Binding-site contacts:
Ligand atom C17 contacts residue LEU87 of chain 1.A at 3.8 Å (hydrophobic).
Ligand atom C3 contacts residue LYS63 of chain 1.A at 3.5 Å.
Ligand atom F19 contacts residue HIS166 of chain 1.A at 3.2 Å.
Ligand atom O9 contacts residue ALA185 of chain 1.A at 3.2 Å.
Ligand atom C11 contacts residue ASP186 of chain 1.A at 3.6 Å.
Ligand atom C15 contacts residue ASP186 of chain 1.A at 3.5 Å.
Ligand atom F20 contacts residue ILE93 of chain 1.A at 3.5 Å.
Ligand atom C6 contacts residue ILE93 of chain 1.A at 3.4 Å (hydrophobic).
Ligand atom C6 contacts residue PHE187 of chain 1.A at 3.8 Å (hydrophobic).
Ligand atom C23 contacts residue LEU175 of chain 1.A at 3.8 Å (hydrophobic).
Ligand atom O9 contacts residue ILE93 of chain 1.A at 3.9 Å.
Ligand atom C11 contacts residue GLU80 of chain 1.A at 3.6 Å.
Ligand atom C7 contacts residue THR109 of chain 1.A at 3.8 Å.
Ligand atom N10 contacts residue ASP186 of chain 1.A at 3.5 Å (salt-bridge).
Ligand atom C8 contacts residue ASP186 of chain 1.A at 3.5 Å.
Ligand atom C25 contacts residue LEU24 of chain 1.A at 3.8 Å (hydrophobic).
Ligand atom N24 contacts residue MET112 of chain 1.A at 3.1 Å (h-bond).
Ligand atom C5 contacts residue ILE93 of chain 1.A at 3.8 Å (hydrophobic).
Ligand atom C14 contacts residue ASP186 of chain 1.A at 3.7 Å.
Ligand atom F18 contacts residue PHE164 of chain 1.A at 3.6 Å.
Ligand atom C7 contacts residue PHE187 of chain 1.A at 3.7 Å (hydrophobic).
Ligand atom N28 contacts residue MET112 of chain 1.A at 2.8 Å (h-bond).
Ligand atom C2 contacts residue GLU80 of chain 1.A at 3.5 Å.
Ligand atom C26 contacts residue LEU24 of chain 1.A at 3.8 Å (hydrophobic).
Ligand atom F19 contacts residue ALA185 of chain 1.A at 3.2 Å.
Ligand atom N10 contacts residue GLU80 of chain 1.A at 3.0 Å (salt-bridge).
Ligand atom C2 contacts residue MET84 of chain 1.A at 3.7 Å (hydrophobic).
Ligand atom N10 contacts residue MET84 of chain 1.A at 3.7 Å.
Ligand atom F18 contacts residue LEU87 of chain 1.A at 3.5 Å.
Ligand atom O9 contacts residue ASP186 of chain 1.A at 2.9 Å (salt-bridge).
Ligand atom C4 contacts residue THR109 of chain 1.A at 3.8 Å.
Ligand atom C23 contacts residue ASP110 of chain 1.A at 3.6 Å.
Ligand atom C23 contacts residue ALA61 of chain 1.A at 3.7 Å (hydrophobic).
Ligand atom N28 contacts residue TYR111 of chain 1.A at 3.7 Å.
Ligand atom C12 contacts residue GLU80 of chain 1.A at 3.4 Å.
Ligand atom C16 contacts residue ASP186 of chain 1.A at 3.6 Å.
Ligand atom C21 contacts residue PHE187 of chain 1.A at 3.8 Å (hydrophobic).
Ligand atom F20 contacts residue LEU87 of chain 1.A at 3.2 Å.
Ligand atom F20 contacts residue ILE92 of chain 1.A at 3.8 Å.
Ligand atom F19 contacts residue ASP186 of chain 1.A at 3.6 Å.

This small molecule binds to this protein.
Small molecule (SMILES): Nc1ccc(C#Cc2cccc(C(=O)Nc3cccc(C(F)(F)F)c3)c2)cn1

Sequence of chain 1.A:
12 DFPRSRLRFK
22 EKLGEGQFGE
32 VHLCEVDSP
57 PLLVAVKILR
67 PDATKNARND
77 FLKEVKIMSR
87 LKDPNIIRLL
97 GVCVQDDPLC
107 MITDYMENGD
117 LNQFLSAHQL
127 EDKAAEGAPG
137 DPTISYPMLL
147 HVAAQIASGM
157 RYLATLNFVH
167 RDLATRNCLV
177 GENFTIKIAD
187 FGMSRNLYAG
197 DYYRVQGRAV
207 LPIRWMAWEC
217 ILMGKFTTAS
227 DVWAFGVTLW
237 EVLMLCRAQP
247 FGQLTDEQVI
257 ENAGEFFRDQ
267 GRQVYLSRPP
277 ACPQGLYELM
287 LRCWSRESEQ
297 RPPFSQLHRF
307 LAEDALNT